Sequence of chain 1.G:
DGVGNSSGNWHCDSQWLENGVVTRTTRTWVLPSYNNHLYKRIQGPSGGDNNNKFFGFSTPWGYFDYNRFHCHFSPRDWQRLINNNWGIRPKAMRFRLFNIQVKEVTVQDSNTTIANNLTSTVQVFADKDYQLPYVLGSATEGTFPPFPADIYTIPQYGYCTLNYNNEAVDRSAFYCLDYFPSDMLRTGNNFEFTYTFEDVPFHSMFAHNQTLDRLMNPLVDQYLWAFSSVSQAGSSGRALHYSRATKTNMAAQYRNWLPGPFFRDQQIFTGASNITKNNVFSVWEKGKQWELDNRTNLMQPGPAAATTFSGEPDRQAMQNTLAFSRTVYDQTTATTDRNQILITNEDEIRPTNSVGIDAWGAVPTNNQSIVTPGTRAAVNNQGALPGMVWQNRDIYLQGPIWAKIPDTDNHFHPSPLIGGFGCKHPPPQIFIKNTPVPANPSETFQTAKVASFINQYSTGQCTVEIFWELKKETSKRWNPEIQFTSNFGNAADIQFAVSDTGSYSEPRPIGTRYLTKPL

Sequence of chain 1.A:
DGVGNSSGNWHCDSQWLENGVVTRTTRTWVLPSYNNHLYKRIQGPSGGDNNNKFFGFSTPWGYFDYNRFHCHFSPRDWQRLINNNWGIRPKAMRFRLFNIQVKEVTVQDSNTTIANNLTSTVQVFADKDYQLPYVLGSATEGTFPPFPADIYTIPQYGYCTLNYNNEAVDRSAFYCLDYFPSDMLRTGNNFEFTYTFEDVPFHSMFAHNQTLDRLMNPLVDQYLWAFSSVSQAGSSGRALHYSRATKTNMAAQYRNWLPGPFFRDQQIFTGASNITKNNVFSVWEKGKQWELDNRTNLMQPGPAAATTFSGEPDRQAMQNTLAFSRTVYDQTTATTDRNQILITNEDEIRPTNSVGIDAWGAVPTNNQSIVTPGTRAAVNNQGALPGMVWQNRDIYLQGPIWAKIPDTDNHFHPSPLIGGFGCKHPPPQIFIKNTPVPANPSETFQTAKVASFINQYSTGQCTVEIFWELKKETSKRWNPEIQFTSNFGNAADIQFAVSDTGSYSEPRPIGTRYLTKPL

Binding-site contacts:
Ligand atom N9 contacts residue ASN426 of chain 1.G at 4.1 Å.
Ligand atom C8 contacts residue ASP425 of chain 1.G at 4.1 Å.
Ligand atom P contacts residue ASP425 of chain 1.G at 3.7 Å.
Ligand atom C2 contacts residue PRO430 of chain 1.A at 3.8 Å (hydrophobic).
Ligand atom N1 contacts residue GLY438 of chain 1.A at 3.7 Å.
Ligand atom N9 contacts residue PRO217 of chain 1.A at 4.2 Å.
Ligand atom N7 contacts residue ASN426 of chain 1.G at 3.5 Å (h-bond).
Ligand atom N1 contacts residue PRO217 of chain 1.A at 4.1 Å.
Ligand atom O2P contacts residue HIS427 of chain 1.G at 3.1 Å.
Ligand atom C8 contacts residue ASN426 of chain 1.G at 3.0 Å.
Ligand atom O4' contacts residue ASN426 of chain 1.G at 4.0 Å.
Ligand atom N6 contacts residue GLY438 of chain 1.A at 4.2 Å.
Ligand atom N3 contacts residue PRO217 of chain 1.A at 3.9 Å.
Ligand atom C2 contacts residue GLY438 of chain 1.A at 3.9 Å.
Ligand atom C2 contacts residue PRO217 of chain 1.A at 3.8 Å (hydrophobic).
Ligand atom C6 contacts residue PRO217 of chain 1.A at 4.0 Å (hydrophobic).
Ligand atom N6 contacts residue ASN408 of chain 1.A at 3.9 Å.
Ligand atom C5 contacts residue SER431 of chain 1.A at 4.0 Å.
Ligand atom C2' contacts residue PRO430 of chain 1.A at 3.5 Å (hydrophobic).
Ligand atom O2P contacts residue ASN426 of chain 1.G at 3.3 Å.
Ligand atom C2' contacts residue HIS429 of chain 1.A at 3.7 Å.
Ligand atom C6 contacts residue SER431 of chain 1.A at 3.8 Å.
Ligand atom N7 contacts residue ASN408 of chain 1.A at 3.5 Å (h-bond).
Ligand atom N6 contacts residue SER431 of chain 1.A at 3.3 Å.
Ligand atom N6 contacts residue PRO430 of chain 1.A at 4.1 Å.
Ligand atom C3' contacts residue HIS429 of chain 1.A at 3.7 Å.
Ligand atom C5' contacts residue HIS427 of chain 1.G at 4.0 Å.
Ligand atom C5' contacts residue HIS429 of chain 1.A at 3.1 Å.
Ligand atom C5 contacts residue PRO217 of chain 1.A at 3.8 Å (hydrophobic).
Ligand atom N6 contacts residue PRO432 of chain 1.A at 4.0 Å.
Ligand atom C6 contacts residue PRO430 of chain 1.A at 3.7 Å (hydrophobic).
Ligand atom C4 contacts residue PRO217 of chain 1.A at 3.8 Å (hydrophobic).
Ligand atom N7 contacts residue SER431 of chain 1.A at 3.8 Å.
Ligand atom O5' contacts residue HIS429 of chain 1.A at 4.2 Å.
Ligand atom O4' contacts residue HIS429 of chain 1.A at 4.0 Å.
Ligand atom N6 contacts residue GLY436 of chain 1.A at 3.8 Å.
Ligand atom O2P contacts residue ASP425 of chain 1.G at 3.2 Å (salt-bridge).
Ligand atom C4' contacts residue HIS429 of chain 1.A at 3.9 Å.
Ligand atom N1 contacts residue PRO430 of chain 1.A at 3.5 Å (h-bond).
Ligand atom N3 contacts residue PRO430 of chain 1.A at 4.1 Å.

A small-molecule ligand and the protein it binds are described below.
Small molecule (SMILES): Nc1ncnc2c1ncn2[C@H]1C[C@H](O)[C@@H](COP(=O)(O)O)O1